Sequence of chain 1.A:
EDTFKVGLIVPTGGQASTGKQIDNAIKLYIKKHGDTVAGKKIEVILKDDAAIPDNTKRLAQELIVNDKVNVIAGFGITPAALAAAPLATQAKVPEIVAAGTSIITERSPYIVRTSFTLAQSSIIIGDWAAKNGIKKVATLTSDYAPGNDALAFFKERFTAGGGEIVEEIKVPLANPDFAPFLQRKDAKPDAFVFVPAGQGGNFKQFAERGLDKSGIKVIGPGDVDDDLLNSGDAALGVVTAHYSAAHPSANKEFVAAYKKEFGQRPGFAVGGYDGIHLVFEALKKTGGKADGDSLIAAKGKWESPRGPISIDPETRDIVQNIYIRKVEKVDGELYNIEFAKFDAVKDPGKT

Binding-site contacts:
Ligand atom O1 contacts residue GLY105 of chain 1.A at 2.8 Å (h-bond).
Ligand atom OM contacts residue ALA204 of chain 1.A at 3.0 Å (h-bond).
Ligand atom CM1 contacts residue ASP231 of chain 1.A at 3.1 Å.
Ligand atom CM2 contacts residue ALA204 of chain 1.A at 3.8 Å (hydrophobic).
Ligand atom CV contacts residue PRO203 of chain 1.A at 3.7 Å (hydrophobic).
Ligand atom CZ contacts residue ALA204 of chain 1.A at 3.8 Å (hydrophobic).
Ligand atom O1 contacts residue THR82 of chain 1.A at 2.5 Å (h-bond).
Ligand atom CO1 contacts residue LEU123 of chain 1.A at 3.8 Å (hydrophobic).
Ligand atom O2 contacts residue TYR149 of chain 1.A at 2.7 Å (h-bond).
Ligand atom CO2 contacts residue GLY80 of chain 1.A at 3.6 Å.
Ligand atom CV contacts residue THR22 of chain 1.A at 3.5 Å.
Ligand atom CO1 contacts residue PRO151 of chain 1.A at 3.8 Å (hydrophobic).
Ligand atom CM2 contacts residue MSE281 of chain 1.A at 3.4 Å.
Ligand atom CC contacts residue PRO151 of chain 1.A at 3.5 Å (hydrophobic).
Ligand atom O2 contacts residue PRO151 of chain 1.A at 3.7 Å.
Ligand atom CM2 contacts residue PRO203 of chain 1.A at 3.5 Å (hydrophobic).
Ligand atom O3 contacts residue ASP231 of chain 1.A at 2.5 Å (salt-bridge).
Ligand atom OM contacts residue PRO203 of chain 1.A at 3.2 Å.
Ligand atom O3 contacts residue PHE280 of chain 1.A at 3.5 Å.
Ligand atom O3 contacts residue MSE281 of chain 1.A at 3.6 Å.
Ligand atom CC contacts residue GLY105 of chain 1.A at 3.7 Å.
Ligand atom C1 contacts residue TYR149 of chain 1.A at 3.5 Å (hydrophobic).
Ligand atom CZ contacts residue MSE281 of chain 1.A at 3.6 Å.
Ligand atom O3 contacts residue ALA204 of chain 1.A at 2.9 Å (h-bond).
Ligand atom CM1 contacts residue PHE201 of chain 1.A at 3.7 Å (hydrophobic).
Ligand atom CM1 contacts residue PHE121 of chain 1.A at 3.6 Å (hydrophobic).
Ligand atom CC contacts residue TYR149 of chain 1.A at 3.4 Å (hydrophobic).
Ligand atom O3 contacts residue PRO203 of chain 1.A at 3.6 Å.
Ligand atom CV contacts residue GLN19 of chain 1.A at 3.6 Å.
Ligand atom CZ contacts residue ASP231 of chain 1.A at 3.2 Å.
Ligand atom O2 contacts residue THR82 of chain 1.A at 2.8 Å (h-bond).
Ligand atom CC contacts residue THR82 of chain 1.A at 3.4 Å.
Ligand atom CV contacts residue MSE281 of chain 1.A at 3.7 Å.
Ligand atom CZ contacts residue PRO203 of chain 1.A at 3.8 Å (hydrophobic).
Ligand atom CO2 contacts residue TYR149 of chain 1.A at 3.4 Å (hydrophobic).
Ligand atom CV contacts residue GLY80 of chain 1.A at 3.4 Å.
Ligand atom O1 contacts residue ALA104 of chain 1.A at 3.5 Å.
Ligand atom O2 contacts residue ILE81 of chain 1.A at 3.2 Å.
Ligand atom OM contacts residue MSE281 of chain 1.A at 3.2 Å.
Ligand atom O1 contacts residue PRO151 of chain 1.A at 3.5 Å.

This small molecule binds to this protein.
Small molecule (SMILES): COc1cc(C(=O)[O-])ccc1O